Binding-site contacts:
Ligand atom C1 contacts residue ASN1108 of chain 1.C at 1.4 Å.
Ligand atom C7 contacts residue ASN1108 of chain 1.C at 3.7 Å.
Ligand atom C2 contacts residue ASN1108 of chain 1.C at 2.4 Å.
Ligand atom O6 contacts residue ASN1108 of chain 1.C at 3.8 Å.
Ligand atom C7 contacts residue ILE1106 of chain 1.C at 4.1 Å (hydrophobic).
Ligand atom O3 contacts residue ASN1108 of chain 1.C at 4.2 Å.
Ligand atom O5 contacts residue ASN1108 of chain 1.C at 2.4 Å (h-bond).
Ligand atom C4 contacts residue ASN1108 of chain 1.C at 4.2 Å.
Ligand atom C5 contacts residue ASN1108 of chain 1.C at 3.7 Å.
Ligand atom C8 contacts residue ILE1106 of chain 1.C at 3.3 Å (hydrophobic).
Ligand atom N2 contacts residue ASN1108 of chain 1.C at 3.2 Å (h-bond).
Ligand atom C3 contacts residue ASN1108 of chain 1.C at 3.7 Å.
Ligand atom O7 contacts residue ASN1108 of chain 1.C at 3.5 Å (h-bond).
Ligand atom O7 contacts residue ILE1106 of chain 1.C at 4.1 Å.

The small molecule below binds the protein below.
Small molecule (SMILES): CC(=O)N[C@@H]1[C@@H](O)[C@H](O)[C@@H](CO)O[C@H]1O

Sequence of chain 1.C:
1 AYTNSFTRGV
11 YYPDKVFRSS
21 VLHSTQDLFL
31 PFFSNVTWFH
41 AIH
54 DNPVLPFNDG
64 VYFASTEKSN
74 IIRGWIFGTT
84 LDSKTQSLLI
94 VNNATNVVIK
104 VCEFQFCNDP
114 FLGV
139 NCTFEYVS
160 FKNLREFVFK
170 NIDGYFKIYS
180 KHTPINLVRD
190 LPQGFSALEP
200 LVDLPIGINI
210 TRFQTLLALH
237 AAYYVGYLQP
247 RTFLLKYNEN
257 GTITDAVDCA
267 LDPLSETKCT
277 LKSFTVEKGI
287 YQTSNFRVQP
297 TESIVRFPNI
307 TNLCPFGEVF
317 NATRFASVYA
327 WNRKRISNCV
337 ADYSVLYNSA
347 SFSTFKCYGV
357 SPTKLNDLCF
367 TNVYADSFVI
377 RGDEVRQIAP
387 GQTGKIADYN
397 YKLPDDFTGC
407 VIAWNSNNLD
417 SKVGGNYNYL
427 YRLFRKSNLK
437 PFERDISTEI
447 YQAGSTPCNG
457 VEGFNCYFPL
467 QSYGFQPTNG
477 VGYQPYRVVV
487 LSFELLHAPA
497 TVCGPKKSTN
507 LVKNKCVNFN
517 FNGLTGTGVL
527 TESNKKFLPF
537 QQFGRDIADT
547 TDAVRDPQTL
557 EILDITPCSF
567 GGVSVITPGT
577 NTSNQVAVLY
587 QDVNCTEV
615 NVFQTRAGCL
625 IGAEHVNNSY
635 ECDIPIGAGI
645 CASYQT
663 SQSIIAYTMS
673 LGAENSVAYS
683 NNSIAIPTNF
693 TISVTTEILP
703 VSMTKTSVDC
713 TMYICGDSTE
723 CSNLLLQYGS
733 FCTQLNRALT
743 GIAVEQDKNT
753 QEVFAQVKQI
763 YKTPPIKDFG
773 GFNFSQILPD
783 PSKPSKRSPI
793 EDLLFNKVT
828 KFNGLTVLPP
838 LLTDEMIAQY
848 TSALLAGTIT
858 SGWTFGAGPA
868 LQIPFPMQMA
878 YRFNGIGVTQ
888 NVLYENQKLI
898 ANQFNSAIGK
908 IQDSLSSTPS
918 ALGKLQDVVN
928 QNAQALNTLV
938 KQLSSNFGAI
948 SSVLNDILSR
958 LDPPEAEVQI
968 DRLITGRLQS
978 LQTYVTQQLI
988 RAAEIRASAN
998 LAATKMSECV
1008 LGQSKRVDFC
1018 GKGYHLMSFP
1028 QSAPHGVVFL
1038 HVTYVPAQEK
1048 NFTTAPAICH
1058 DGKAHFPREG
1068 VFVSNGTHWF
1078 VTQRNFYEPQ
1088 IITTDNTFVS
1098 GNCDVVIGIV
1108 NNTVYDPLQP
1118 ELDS